Sequence of chain 1.C:
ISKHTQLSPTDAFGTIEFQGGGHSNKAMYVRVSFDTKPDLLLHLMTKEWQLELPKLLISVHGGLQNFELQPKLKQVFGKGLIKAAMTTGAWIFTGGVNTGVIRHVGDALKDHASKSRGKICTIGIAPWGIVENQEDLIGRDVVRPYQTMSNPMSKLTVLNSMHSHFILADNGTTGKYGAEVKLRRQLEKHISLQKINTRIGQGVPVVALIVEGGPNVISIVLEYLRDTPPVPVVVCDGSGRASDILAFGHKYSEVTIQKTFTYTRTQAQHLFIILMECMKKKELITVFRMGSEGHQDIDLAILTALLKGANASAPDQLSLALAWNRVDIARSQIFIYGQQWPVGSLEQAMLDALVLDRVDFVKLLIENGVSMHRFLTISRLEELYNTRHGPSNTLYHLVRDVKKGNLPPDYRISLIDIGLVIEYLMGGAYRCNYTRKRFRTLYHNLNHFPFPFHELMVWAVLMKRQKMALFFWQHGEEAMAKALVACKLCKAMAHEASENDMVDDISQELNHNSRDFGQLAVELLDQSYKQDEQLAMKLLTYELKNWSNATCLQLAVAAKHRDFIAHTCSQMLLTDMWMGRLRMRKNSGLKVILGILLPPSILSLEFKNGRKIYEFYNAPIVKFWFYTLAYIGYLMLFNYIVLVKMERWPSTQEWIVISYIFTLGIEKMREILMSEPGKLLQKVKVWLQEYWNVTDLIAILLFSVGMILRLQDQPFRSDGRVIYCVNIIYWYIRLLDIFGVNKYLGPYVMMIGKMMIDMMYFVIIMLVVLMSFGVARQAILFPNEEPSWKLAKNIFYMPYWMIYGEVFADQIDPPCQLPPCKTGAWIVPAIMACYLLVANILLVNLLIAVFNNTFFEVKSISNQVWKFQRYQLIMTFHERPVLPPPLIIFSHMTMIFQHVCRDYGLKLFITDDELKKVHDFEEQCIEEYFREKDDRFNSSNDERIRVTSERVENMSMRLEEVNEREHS

Binding-site contacts:
Ligand atom O80 contacts residue ASN890 of chain 1.C at 4.5 Å.
Ligand atom C15 contacts residue SER1039 of chain 1.A at 3.5 Å.
Ligand atom C21 contacts residue PRO1038 of chain 1.A at 3.6 Å (hydrophobic).
Ligand atom C16 contacts residue SER1039 of chain 1.A at 4.4 Å.
Ligand atom C18 contacts residue PRO1038 of chain 1.A at 4.5 Å (hydrophobic).
Ligand atom C24 contacts residue PRO1038 of chain 1.A at 4.4 Å (hydrophobic).
Ligand atom C13 contacts residue TRP1040 of chain 1.A at 4.1 Å (hydrophobic).
Ligand atom C78 contacts residue ASN890 of chain 1.C at 4.3 Å.
Ligand atom C75 contacts residue MET887 of chain 1.C at 3.2 Å (hydrophobic).
Ligand atom C79 contacts residue ASN890 of chain 1.C at 3.5 Å.
Ligand atom C78 contacts residue TYR983 of chain 1.C at 4.5 Å (hydrophobic).
Ligand atom C19 contacts residue TYR891 of chain 1.C at 4.4 Å (hydrophobic).
Ligand atom C81 contacts residue ASN890 of chain 1.C at 3.7 Å.
Ligand atom C16 contacts residue PRO1038 of chain 1.A at 4.4 Å (hydrophobic).
Ligand atom C09 contacts residue TYR891 of chain 1.C at 4.3 Å (hydrophobic).
Ligand atom C21 contacts residue TRP1040 of chain 1.A at 4.3 Å (hydrophobic).
Ligand atom O80 contacts residue MET887 of chain 1.C at 4.4 Å.
Ligand atom C16 contacts residue TRP1040 of chain 1.A at 3.5 Å (hydrophobic).
Ligand atom C14 contacts residue PRO1038 of chain 1.A at 4.3 Å (hydrophobic).
Ligand atom C75 contacts residue TYR891 of chain 1.C at 4.5 Å (hydrophobic).
Ligand atom C10 contacts residue TYR891 of chain 1.C at 3.8 Å (hydrophobic).
Ligand atom C12 contacts residue TRP1040 of chain 1.A at 3.8 Å (hydrophobic).
Ligand atom C05 contacts residue ALA1043 of chain 1.A at 4.3 Å (hydrophobic).
Ligand atom C08 contacts residue TYR891 of chain 1.C at 4.4 Å (hydrophobic).
Ligand atom O20 contacts residue PRO1038 of chain 1.A at 4.0 Å.
Ligand atom C13 contacts residue SER1039 of chain 1.A at 4.3 Å.
Ligand atom C17 contacts residue PRO1038 of chain 1.A at 3.6 Å (hydrophobic).
Ligand atom C79 contacts residue TYR983 of chain 1.C at 4.5 Å (hydrophobic).
Ligand atom O25 contacts residue SER1039 of chain 1.A at 4.1 Å.
Ligand atom C81 contacts residue TYR983 of chain 1.C at 3.3 Å (hydrophobic).
Ligand atom C01 contacts residue TRP1040 of chain 1.A at 4.3 Å (hydrophobic).
Ligand atom C14 contacts residue TRP1040 of chain 1.A at 3.6 Å (hydrophobic).
Ligand atom C07 contacts residue TRP1040 of chain 1.A at 4.4 Å (hydrophobic).
Ligand atom C19 contacts residue PRO1038 of chain 1.A at 4.2 Å (hydrophobic).
Ligand atom C26 contacts residue SER1039 of chain 1.A at 4.0 Å.
Ligand atom C14 contacts residue SER1039 of chain 1.A at 3.1 Å.
Ligand atom C24 contacts residue SER1039 of chain 1.A at 4.4 Å.
Ligand atom C21 contacts residue SER1039 of chain 1.A at 4.4 Å.

Sequence of chain 1.A:
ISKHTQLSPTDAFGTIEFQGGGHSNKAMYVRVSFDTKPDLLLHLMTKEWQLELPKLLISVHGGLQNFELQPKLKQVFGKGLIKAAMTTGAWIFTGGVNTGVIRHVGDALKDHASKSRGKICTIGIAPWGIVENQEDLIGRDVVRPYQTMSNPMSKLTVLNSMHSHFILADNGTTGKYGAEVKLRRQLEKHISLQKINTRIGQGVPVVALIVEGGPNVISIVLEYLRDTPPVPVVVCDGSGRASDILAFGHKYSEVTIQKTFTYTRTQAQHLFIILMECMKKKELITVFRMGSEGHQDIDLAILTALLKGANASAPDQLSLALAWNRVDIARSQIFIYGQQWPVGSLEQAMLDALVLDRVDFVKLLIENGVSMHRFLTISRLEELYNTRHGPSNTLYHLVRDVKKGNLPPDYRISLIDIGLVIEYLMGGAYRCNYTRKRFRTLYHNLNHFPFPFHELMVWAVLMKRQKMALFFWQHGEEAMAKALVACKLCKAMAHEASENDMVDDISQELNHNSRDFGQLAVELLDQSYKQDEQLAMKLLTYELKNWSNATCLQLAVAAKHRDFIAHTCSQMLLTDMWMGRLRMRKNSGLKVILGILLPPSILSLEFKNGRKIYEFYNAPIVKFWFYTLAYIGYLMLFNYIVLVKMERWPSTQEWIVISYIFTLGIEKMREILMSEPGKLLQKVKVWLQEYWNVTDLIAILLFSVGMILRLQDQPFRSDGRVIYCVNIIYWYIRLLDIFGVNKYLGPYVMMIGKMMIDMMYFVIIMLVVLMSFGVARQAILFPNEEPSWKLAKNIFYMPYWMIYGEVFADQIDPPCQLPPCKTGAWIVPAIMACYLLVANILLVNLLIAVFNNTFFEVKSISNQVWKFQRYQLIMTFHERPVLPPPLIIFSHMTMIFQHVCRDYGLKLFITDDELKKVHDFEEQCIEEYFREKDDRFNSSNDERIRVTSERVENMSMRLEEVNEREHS

The protein below binds the small molecule below.
Small molecule (SMILES): COCC(CCO[C@H]1CC[C@@]2(C)C(=CC[C@H]3[C@@H]4C[C@@H]5O[C@]6(CC[C@@H](C)CO6)[C@@H](C)[C@@H]5[C@@]4(C)CC[C@@H]32)C1)COC